Binding-site contacts:
Ligand atom C1 contacts residue GLN1071 of chain 1.A at 3.6 Å.
Ligand atom O5 contacts residue ASN717 of chain 1.A at 2.3 Å (h-bond).
Ligand atom C5 contacts residue GLN926 of chain 1.A at 4.3 Å.
Ligand atom C6 contacts residue GLN926 of chain 1.A at 4.0 Å.
Ligand atom C2 contacts residue ASN717 of chain 1.A at 2.4 Å.
Ligand atom C5 contacts residue ASN717 of chain 1.A at 3.6 Å.
Ligand atom C1 contacts residue ASN717 of chain 1.A at 1.4 Å.
Ligand atom C2 contacts residue GLN1071 of chain 1.A at 4.1 Å.
Ligand atom C7 contacts residue GLN1071 of chain 1.A at 4.4 Å.
Ligand atom O7 contacts residue GLN1071 of chain 1.A at 3.4 Å (h-bond).
Ligand atom C4 contacts residue ASN717 of chain 1.A at 4.2 Å.
Ligand atom C1 contacts residue LEU922 of chain 1.A at 4.3 Å (hydrophobic).
Ligand atom N2 contacts residue LEU922 of chain 1.A at 4.4 Å.
Ligand atom O5 contacts residue GLN1071 of chain 1.A at 3.7 Å.
Ligand atom C2 contacts residue LEU922 of chain 1.A at 4.4 Å (hydrophobic).
Ligand atom C3 contacts residue LEU922 of chain 1.A at 3.9 Å (hydrophobic).
Ligand atom C8 contacts residue ASN717 of chain 1.A at 4.3 Å.
Ligand atom N2 contacts residue ASN717 of chain 1.A at 3.0 Å (h-bond).
Ligand atom C7 contacts residue ASN717 of chain 1.A at 3.0 Å.
Ligand atom O7 contacts residue ASN717 of chain 1.A at 2.6 Å (h-bond).
Ligand atom C5 contacts residue LEU922 of chain 1.A at 4.4 Å (hydrophobic).
Ligand atom C3 contacts residue ASN717 of chain 1.A at 3.8 Å.
Ligand atom O7 contacts residue THR716 of chain 1.A at 4.3 Å.
Ligand atom O4 contacts residue LEU922 of chain 1.A at 4.5 Å.

Sequence of chain 1.A:
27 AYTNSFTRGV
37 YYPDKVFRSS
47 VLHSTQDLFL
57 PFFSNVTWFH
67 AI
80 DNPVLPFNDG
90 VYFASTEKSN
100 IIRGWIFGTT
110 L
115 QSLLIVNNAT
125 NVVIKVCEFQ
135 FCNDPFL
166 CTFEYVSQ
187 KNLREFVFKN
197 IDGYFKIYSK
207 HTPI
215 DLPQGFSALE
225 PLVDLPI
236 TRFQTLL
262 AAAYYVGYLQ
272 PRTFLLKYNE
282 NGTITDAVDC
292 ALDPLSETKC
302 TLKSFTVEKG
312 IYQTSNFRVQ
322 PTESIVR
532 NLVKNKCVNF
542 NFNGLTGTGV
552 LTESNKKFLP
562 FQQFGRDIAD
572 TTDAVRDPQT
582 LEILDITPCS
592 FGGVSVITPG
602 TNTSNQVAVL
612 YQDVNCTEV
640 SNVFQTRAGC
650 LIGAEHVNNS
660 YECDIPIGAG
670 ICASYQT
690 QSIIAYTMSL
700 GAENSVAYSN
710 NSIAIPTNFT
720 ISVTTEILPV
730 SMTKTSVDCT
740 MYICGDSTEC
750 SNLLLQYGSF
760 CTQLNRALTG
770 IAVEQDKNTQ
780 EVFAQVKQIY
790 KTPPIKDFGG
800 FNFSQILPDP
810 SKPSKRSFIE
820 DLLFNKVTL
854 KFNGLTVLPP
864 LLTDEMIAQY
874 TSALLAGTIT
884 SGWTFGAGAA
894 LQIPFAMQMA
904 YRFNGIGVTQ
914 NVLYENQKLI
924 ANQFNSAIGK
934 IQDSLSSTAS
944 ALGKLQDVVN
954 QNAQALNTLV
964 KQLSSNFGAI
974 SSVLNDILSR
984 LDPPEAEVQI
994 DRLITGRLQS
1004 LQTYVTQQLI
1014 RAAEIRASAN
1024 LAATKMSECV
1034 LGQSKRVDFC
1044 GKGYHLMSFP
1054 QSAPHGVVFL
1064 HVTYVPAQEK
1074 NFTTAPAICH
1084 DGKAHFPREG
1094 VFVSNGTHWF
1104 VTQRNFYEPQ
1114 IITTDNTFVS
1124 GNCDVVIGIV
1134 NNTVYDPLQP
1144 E

A protein and the small-molecule ligand that binds it are described below.
Small molecule (SMILES): CC(=O)N[C@H]1[C@H](O[C@H]2[C@H](O)[C@@H](NC(C)=O)CO[C@@H]2CO)O[C@H](CO)[C@@H](O)[C@@H]1O